This protein binds this small molecule.
Small molecule (SMILES): CC(C)=CCC/C(C)=C/CC/C(C)=C/CS[P](=O)(O)OP(=O)(O)O

Binding-site contacts:
Ligand atom O1A contacts residue ARG50 of chain 1.B at 2.6 Å (salt-bridge).
Ligand atom O1A contacts residue TYR46 of chain 1.B at 2.7 Å (h-bond).
Ligand atom C2 contacts residue FPS1 of chain 1.J at 3.6 Å.
Ligand atom O1A contacts residue THR23 of chain 1.B at 3.6 Å.
Ligand atom O2B contacts residue ARG25 of chain 1.B at 3.1 Å (salt-bridge).
Ligand atom O1A contacts residue SER24 of chain 1.B at 3.8 Å.
Ligand atom C14 contacts residue CYS262 of chain 1.B at 3.2 Å (hydrophobic).
Ligand atom C13 contacts residue GLY153 of chain 1.B at 4.0 Å.
Ligand atom C11 contacts residue GLY153 of chain 1.B at 3.4 Å.
Ligand atom C10 contacts residue GLY153 of chain 1.B at 3.4 Å.
Ligand atom C9 contacts residue PHE27 of chain 1.B at 3.6 Å (hydrophobic).
Ligand atom C4 contacts residue GLN185 of chain 1.B at 3.2 Å.
Ligand atom C10 contacts residue VAL152 of chain 1.B at 3.7 Å (hydrophobic).
Ligand atom C11 contacts residue MET180 of chain 1.B at 3.9 Å (hydrophobic).
Ligand atom C15 contacts residue GLY153 of chain 1.B at 3.5 Å.
Ligand atom PA contacts residue ARG50 of chain 1.B at 3.7 Å.
Ligand atom C15 contacts residue MET180 of chain 1.B at 3.6 Å (hydrophobic).
Ligand atom S1 contacts residue FPS1 of chain 1.J at 3.5 Å.
Ligand atom C7 contacts residue LEU184 of chain 1.B at 3.5 Å (hydrophobic).
Ligand atom C9 contacts residue FPS1 of chain 1.J at 3.9 Å.
Ligand atom C4 contacts residue ASN188 of chain 1.B at 4.0 Å.
Ligand atom C9 contacts residue LEU184 of chain 1.B at 3.9 Å (hydrophobic).
Ligand atom C6 contacts residue ALA149 of chain 1.B at 3.8 Å (hydrophobic).
Ligand atom O3A contacts residue ARG50 of chain 1.B at 3.8 Å.
Ligand atom C12 contacts residue GLY153 of chain 1.B at 3.9 Å.
Ligand atom C10 contacts residue ALA149 of chain 1.B at 3.9 Å (hydrophobic).
Ligand atom C14 contacts residue MET180 of chain 1.B at 3.7 Å (hydrophobic).
Ligand atom C9 contacts residue LEU156 of chain 1.B at 4.0 Å (hydrophobic).
Ligand atom O2A contacts residue PHE27 of chain 1.B at 3.9 Å.
Ligand atom O1B contacts residue ARG25 of chain 1.B at 2.6 Å (salt-bridge).
Ligand atom O2A contacts residue SER26 of chain 1.B at 3.1 Å.
Ligand atom O2B contacts residue ARG50 of chain 1.B at 3.6 Å.
Ligand atom C13 contacts residue MET180 of chain 1.B at 3.9 Å (hydrophobic).
Ligand atom C8 contacts residue VAL152 of chain 1.B at 4.0 Å (hydrophobic).
Ligand atom C11 contacts residue GLY181 of chain 1.B at 3.7 Å.
Ligand atom C8 contacts residue LEU184 of chain 1.B at 3.7 Å (hydrophobic).
Ligand atom C15 contacts residue TYR249 of chain 1.B at 3.6 Å (hydrophobic).
Ligand atom C10 contacts residue LEU156 of chain 1.B at 4.0 Å (hydrophobic).
Ligand atom PB contacts residue ARG25 of chain 1.B at 3.5 Å.
Ligand atom S1 contacts residue PHE27 of chain 1.B at 3.4 Å.

Sequence of chain 1.B:
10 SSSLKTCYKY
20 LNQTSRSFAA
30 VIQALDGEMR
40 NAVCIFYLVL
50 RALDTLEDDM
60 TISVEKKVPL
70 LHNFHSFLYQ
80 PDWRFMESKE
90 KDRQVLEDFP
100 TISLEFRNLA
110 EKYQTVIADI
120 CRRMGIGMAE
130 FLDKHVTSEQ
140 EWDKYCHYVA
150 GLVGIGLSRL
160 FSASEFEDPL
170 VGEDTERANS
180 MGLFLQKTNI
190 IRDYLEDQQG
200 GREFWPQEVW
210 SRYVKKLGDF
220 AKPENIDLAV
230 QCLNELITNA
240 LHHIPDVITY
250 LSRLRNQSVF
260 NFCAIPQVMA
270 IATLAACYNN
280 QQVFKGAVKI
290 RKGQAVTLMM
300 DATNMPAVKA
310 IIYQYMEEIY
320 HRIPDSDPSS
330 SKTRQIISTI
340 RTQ